Sequence of chain 1.A:
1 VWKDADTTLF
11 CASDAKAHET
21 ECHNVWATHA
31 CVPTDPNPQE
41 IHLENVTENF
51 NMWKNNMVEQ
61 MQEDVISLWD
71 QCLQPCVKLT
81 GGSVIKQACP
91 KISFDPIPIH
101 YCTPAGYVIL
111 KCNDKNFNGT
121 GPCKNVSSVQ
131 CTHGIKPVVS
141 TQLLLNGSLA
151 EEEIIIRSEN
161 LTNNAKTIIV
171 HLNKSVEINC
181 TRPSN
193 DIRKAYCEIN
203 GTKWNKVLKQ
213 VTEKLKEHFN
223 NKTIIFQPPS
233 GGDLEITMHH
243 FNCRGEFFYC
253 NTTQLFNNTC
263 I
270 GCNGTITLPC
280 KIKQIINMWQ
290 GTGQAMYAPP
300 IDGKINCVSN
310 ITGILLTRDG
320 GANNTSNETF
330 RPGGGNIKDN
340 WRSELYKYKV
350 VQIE

Binding-site contacts:
Ligand atom C8 contacts residue GLU215 of chain 1.A at 3.5 Å.
Ligand atom O7 contacts residue ASN173 of chain 1.A at 3.1 Å (h-bond).
Ligand atom C1 contacts residue ASN173 of chain 1.A at 1.4 Å.
Ligand atom O5 contacts residue ASN173 of chain 1.A at 2.4 Å (h-bond).
Ligand atom C2 contacts residue GLU152 of chain 1.A at 3.9 Å.
Ligand atom C1 contacts residue ILE154 of chain 1.A at 4.3 Å (hydrophobic).
Ligand atom O6 contacts residue LYS216 of chain 1.A at 3.9 Å.
Ligand atom C1 contacts residue GLU152 of chain 1.A at 3.7 Å.
Ligand atom O7 contacts residue GLN212 of chain 1.A at 4.0 Å.
Ligand atom O7 contacts residue GLU215 of chain 1.A at 3.5 Å (salt-bridge).
Ligand atom C7 contacts residue GLU152 of chain 1.A at 4.3 Å.
Ligand atom O6 contacts residue ILE154 of chain 1.A at 3.3 Å (h-bond).
Ligand atom C1 contacts residue GLU153 of chain 1.A at 4.2 Å.
Ligand atom C6 contacts residue ILE154 of chain 1.A at 3.9 Å (hydrophobic).
Ligand atom C3 contacts residue GLN212 of chain 1.A at 4.0 Å.
Ligand atom C7 contacts residue ASN173 of chain 1.A at 3.0 Å.
Ligand atom O5 contacts residue ILE154 of chain 1.A at 3.4 Å (h-bond).
Ligand atom C7 contacts residue GLN212 of chain 1.A at 4.4 Å.
Ligand atom C6 contacts residue GLU153 of chain 1.A at 3.7 Å.
Ligand atom O4 contacts residue GLN212 of chain 1.A at 3.9 Å.
Ligand atom C4 contacts residue ASN173 of chain 1.A at 4.1 Å.
Ligand atom O5 contacts residue GLU153 of chain 1.A at 3.4 Å.
Ligand atom C4 contacts residue GLN212 of chain 1.A at 4.3 Å.
Ligand atom C5 contacts residue ASN173 of chain 1.A at 3.7 Å.
Ligand atom N2 contacts residue ASN173 of chain 1.A at 2.7 Å (h-bond).
Ligand atom C5 contacts residue GLU153 of chain 1.A at 4.3 Å.
Ligand atom C8 contacts residue ASN173 of chain 1.A at 4.0 Å.
Ligand atom C5 contacts residue GLN212 of chain 1.A at 4.4 Å.
Ligand atom C8 contacts residue GLN212 of chain 1.A at 3.7 Å.
Ligand atom C5 contacts residue ILE154 of chain 1.A at 4.2 Å (hydrophobic).
Ligand atom C2 contacts residue ASN173 of chain 1.A at 2.2 Å.
Ligand atom O6 contacts residue GLU153 of chain 1.A at 3.9 Å.
Ligand atom C3 contacts residue ASN173 of chain 1.A at 3.6 Å.
Ligand atom C7 contacts residue GLU215 of chain 1.A at 3.8 Å.
Ligand atom O7 contacts residue GLU152 of chain 1.A at 3.6 Å (salt-bridge).
Ligand atom C1 contacts residue GLN212 of chain 1.A at 4.3 Å.
Ligand atom C8 contacts residue LYS174 of chain 1.A at 3.7 Å.
Ligand atom O5 contacts residue GLU152 of chain 1.A at 3.9 Å.

The small molecule below binds the protein below.
Small molecule (SMILES): CC(=O)N[C@H]1[C@H](O[C@H]2[C@H](O)[C@@H](NC(C)=O)CO[C@@H]2CO)O[C@H](CO)[C@@H](O[C@@H]2O[C@H](CO)[C@@H](O)[C@H](O)[C@@H]2O)[C@@H]1O